Sequence of chain 2.C:
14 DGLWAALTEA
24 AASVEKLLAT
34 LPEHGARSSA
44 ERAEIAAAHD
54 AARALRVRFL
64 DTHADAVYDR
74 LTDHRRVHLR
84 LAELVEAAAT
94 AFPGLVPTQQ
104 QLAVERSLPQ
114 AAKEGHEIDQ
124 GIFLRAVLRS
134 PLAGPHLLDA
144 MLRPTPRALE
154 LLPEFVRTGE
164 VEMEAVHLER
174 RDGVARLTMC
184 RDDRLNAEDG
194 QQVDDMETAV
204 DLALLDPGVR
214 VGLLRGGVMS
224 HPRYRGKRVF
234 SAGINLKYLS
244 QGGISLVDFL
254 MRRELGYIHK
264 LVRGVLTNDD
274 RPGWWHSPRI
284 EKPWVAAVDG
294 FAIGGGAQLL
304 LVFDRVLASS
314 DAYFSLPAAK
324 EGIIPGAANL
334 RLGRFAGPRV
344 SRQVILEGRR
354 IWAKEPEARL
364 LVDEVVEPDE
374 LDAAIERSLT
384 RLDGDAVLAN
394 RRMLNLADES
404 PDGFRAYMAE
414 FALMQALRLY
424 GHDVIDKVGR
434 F

Binding-site contacts:
Ligand atom CAI contacts residue ARG256 of chain 2.C at 3.7 Å.
Ligand atom CAE contacts residue ILE237 of chain 2.C at 3.5 Å (hydrophobic).
Ligand atom OAL contacts residue PHE252 of chain 2.C at 3.6 Å.
Ligand atom NAA contacts residue OXY1 of chain 2.I at 3.5 Å (h-bond).
Ligand atom CAE contacts residue GLU191 of chain 2.C at 3.6 Å.
Ligand atom OAK contacts residue ILE327 of chain 2.C at 3.2 Å (h-bond).
Ligand atom C12 contacts residue TYR227 of chain 2.C at 3.7 Å (hydrophobic).
Ligand atom N1A contacts residue LEU239 of chain 2.C at 3.5 Å (h-bond).
Ligand atom N1A contacts residue ASN238 of chain 2.C at 3.6 Å.
Ligand atom C5' contacts residue HIS224 of chain 2.C at 3.5 Å.
Ligand atom N6A contacts residue ALA235 of chain 2.C at 3.3 Å (h-bond).
Ligand atom O9A contacts residue LYS240 of chain 2.C at 3.0 Å (salt-bridge).
Ligand atom N7A contacts residue PHE434 of chain 2.C at 3.5 Å.
Ligand atom O2' contacts residue LYS240 of chain 2.C at 2.8 Å (salt-bridge).
Ligand atom O8A contacts residue HIS224 of chain 2.C at 3.6 Å.
Ligand atom CAG contacts residue GLN301 of chain 2.C at 3.5 Å.
Ligand atom N1A contacts residue ALA190 of chain 2.C at 3.5 Å.
Ligand atom C4' contacts residue HIS224 of chain 2.C at 3.3 Å.
Ligand atom OAD contacts residue ILE237 of chain 2.C at 2.9 Å (h-bond).
Ligand atom CAG contacts residue ILE326 of chain 2.C at 3.4 Å (hydrophobic).
Ligand atom OAD contacts residue GLY236 of chain 2.C at 3.5 Å.
Ligand atom P2A contacts residue TYR227 of chain 2.C at 3.6 Å.
Ligand atom N6A contacts residue ILE237 of chain 2.C at 3.1 Å (h-bond).
Ligand atom O5A contacts residue TYR227 of chain 2.C at 2.5 Å (h-bond).
Ligand atom N4P contacts residue ALA235 of chain 2.C at 3.1 Å (h-bond).
Ligand atom OAK contacts residue GLY329 of chain 2.C at 3.0 Å (h-bond).
Ligand atom O3' contacts residue HIS224 of chain 2.C at 3.6 Å.
Ligand atom OAL contacts residue GLU191 of chain 2.C at 2.3 Å (salt-bridge).
Ligand atom O5P contacts residue PRO320 of chain 2.C at 3.6 Å.
Ligand atom OAL contacts residue GLY298 of chain 2.C at 3.6 Å.
Ligand atom C6P contacts residue ALA235 of chain 2.C at 3.5 Å (hydrophobic).
Ligand atom CAH contacts residue GLN301 of chain 2.C at 3.6 Å.
Ligand atom N8P contacts residue PHE434 of chain 2.C at 3.6 Å.
Ligand atom OAD contacts residue GLY297 of chain 2.C at 3.4 Å.
Ligand atom OAD contacts residue GLY298 of chain 2.C at 3.0 Å (h-bond).
Ligand atom C13 contacts residue PHE294 of chain 2.C at 3.5 Å (hydrophobic).
Ligand atom CAJ contacts residue GLU191 of chain 2.C at 3.4 Å.
Ligand atom OAL contacts residue ARG256 of chain 2.C at 3.3 Å (salt-bridge).
Ligand atom C5A contacts residue PHE434 of chain 2.C at 3.5 Å (hydrophobic).
Ligand atom CAG contacts residue ILE327 of chain 2.C at 3.4 Å (hydrophobic).

This small molecule binds to this protein.
Small molecule (SMILES): CC(C)(CO[P](=O)(O)O[P](=O)(O)OC[C@H]1O[C@@H](n2cnc3c(N)ncnc32)[C@H](O)[C@@H]1OP(=O)(O)O)[C@@H](O)C(=O)NCCC(=O)NCCNC(=O)Cc1cc(O)cc(O)c1